This protein binds this small molecule.
Small molecule (SMILES): CC(C)O[PH](=O)OC(C)C

Sequence of chain 2.A:
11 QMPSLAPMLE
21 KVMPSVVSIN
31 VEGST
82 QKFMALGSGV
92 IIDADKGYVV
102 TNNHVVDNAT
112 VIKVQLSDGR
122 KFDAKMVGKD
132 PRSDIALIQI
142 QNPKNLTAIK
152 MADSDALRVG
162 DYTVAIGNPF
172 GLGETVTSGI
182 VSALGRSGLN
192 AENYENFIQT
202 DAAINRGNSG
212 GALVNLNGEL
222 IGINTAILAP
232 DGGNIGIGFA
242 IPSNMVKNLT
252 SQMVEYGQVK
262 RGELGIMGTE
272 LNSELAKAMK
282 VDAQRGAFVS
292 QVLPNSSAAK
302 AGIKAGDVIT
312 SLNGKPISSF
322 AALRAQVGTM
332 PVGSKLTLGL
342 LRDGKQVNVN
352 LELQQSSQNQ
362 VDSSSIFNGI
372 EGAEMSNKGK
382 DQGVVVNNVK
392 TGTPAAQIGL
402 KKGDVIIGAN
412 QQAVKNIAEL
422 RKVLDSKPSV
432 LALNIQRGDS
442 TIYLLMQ

Binding-site contacts:
Ligand atom C2' contacts residue ALA227 of chain 2.A at 3.9 Å (hydrophobic).
Ligand atom C1' contacts residue ILE228 of chain 2.A at 4.0 Å (hydrophobic).
Ligand atom O3P contacts residue GLY208 of chain 2.A at 2.6 Å (h-bond).
Ligand atom C3 contacts residue VAL106 of chain 2.A at 4.3 Å (hydrophobic).
Ligand atom P contacts residue GLY208 of chain 2.A at 3.8 Å.
Ligand atom O2P contacts residue SER210 of chain 2.A at 2.4 Å (h-bond).
Ligand atom O1P contacts residue HIS105 of chain 2.A at 4.1 Å.
Ligand atom C2' contacts residue THR226 of chain 2.A at 3.4 Å.
Ligand atom C2 contacts residue HIS105 of chain 2.A at 3.0 Å.
Ligand atom C3 contacts residue GLY208 of chain 2.A at 3.7 Å.
Ligand atom O3P contacts residue ASN206 of chain 2.A at 3.1 Å (h-bond).
Ligand atom C2' contacts residue HIS105 of chain 2.A at 3.9 Å.
Ligand atom C2 contacts residue SER210 of chain 2.A at 3.8 Å.
Ligand atom O1P contacts residue GLY208 of chain 2.A at 3.9 Å.
Ligand atom C3' contacts residue ILE228 of chain 2.A at 3.3 Å (hydrophobic).
Ligand atom O3P contacts residue SER210 of chain 2.A at 2.4 Å (h-bond).
Ligand atom C3 contacts residue SER210 of chain 2.A at 3.5 Å.
Ligand atom O3P contacts residue ARG207 of chain 2.A at 3.5 Å.
Ligand atom C3' contacts residue ALA227 of chain 2.A at 3.7 Å (hydrophobic).
Ligand atom P contacts residue HIS105 of chain 2.A at 4.0 Å.
Ligand atom C1' contacts residue ALA227 of chain 2.A at 3.5 Å (hydrophobic).
Ligand atom C1 contacts residue HIS105 of chain 2.A at 3.9 Å.
Ligand atom C1 contacts residue ARG207 of chain 2.A at 4.1 Å.
Ligand atom O2P contacts residue ARG207 of chain 2.A at 4.3 Å.
Ligand atom C1 contacts residue SER210 of chain 2.A at 3.3 Å.
Ligand atom C2' contacts residue SER210 of chain 2.A at 3.2 Å.
Ligand atom C1 contacts residue GLY208 of chain 2.A at 4.2 Å.
Ligand atom O2P contacts residue THR226 of chain 2.A at 3.3 Å (h-bond).
Ligand atom C1' contacts residue THR226 of chain 2.A at 3.1 Å.
Ligand atom O2P contacts residue ASN206 of chain 2.A at 3.5 Å (h-bond).
Ligand atom O1P contacts residue SER210 of chain 2.A at 2.7 Å (h-bond).
Ligand atom P contacts residue ASN206 of chain 2.A at 3.9 Å.
Ligand atom O1P contacts residue ARG207 of chain 2.A at 3.5 Å.
Ligand atom O3P contacts residue ASN209 of chain 2.A at 3.1 Å (h-bond).
Ligand atom C3' contacts residue THR226 of chain 2.A at 4.3 Å.
Ligand atom C3 contacts residue LEU87 of chain 2.A at 3.2 Å (hydrophobic).
Ligand atom P contacts residue ARG207 of chain 2.A at 4.0 Å.
Ligand atom C1' contacts residue SER210 of chain 2.A at 3.1 Å.
Ligand atom P contacts residue THR226 of chain 2.A at 3.9 Å.
Ligand atom P contacts residue SER210 of chain 2.A at 1.4 Å.